Binding-site contacts:
Ligand atom C4 contacts residue ASN154 of chain 1.G at 4.3 Å.
Ligand atom C2 contacts residue ASN154 of chain 1.G at 2.5 Å.
Ligand atom O7 contacts residue GLN132 of chain 1.G at 3.1 Å (h-bond).
Ligand atom N2 contacts residue ASN154 of chain 1.G at 3.1 Å (h-bond).
Ligand atom C7 contacts residue ASN154 of chain 1.G at 3.5 Å.
Ligand atom C1 contacts residue ASN154 of chain 1.G at 1.5 Å.
Ligand atom O3 contacts residue GLN132 of chain 1.G at 3.2 Å (h-bond).
Ligand atom O7 contacts residue ASN154 of chain 1.G at 3.5 Å (h-bond).
Ligand atom O5 contacts residue ASN154 of chain 1.G at 2.4 Å (h-bond).
Ligand atom C5 contacts residue ASN154 of chain 1.G at 3.8 Å.
Ligand atom C8 contacts residue PHE153 of chain 1.G at 3.6 Å (hydrophobic).
Ligand atom C3 contacts residue GLN132 of chain 1.G at 4.2 Å.
Ligand atom C2 contacts residue GLN132 of chain 1.G at 4.0 Å.
Ligand atom C8 contacts residue LYS165 of chain 1.G at 4.1 Å.
Ligand atom N2 contacts residue GLN132 of chain 1.G at 3.7 Å.
Ligand atom O7 contacts residue PHE153 of chain 1.G at 4.1 Å.
Ligand atom C8 contacts residue ASN154 of chain 1.G at 4.0 Å.
Ligand atom C3 contacts residue ASN154 of chain 1.G at 3.9 Å.
Ligand atom C7 contacts residue PHE153 of chain 1.G at 4.2 Å (hydrophobic).
Ligand atom C8 contacts residue SER152 of chain 1.G at 3.8 Å.
Ligand atom C7 contacts residue GLN132 of chain 1.G at 3.3 Å.
Ligand atom C8 contacts residue GLN132 of chain 1.G at 3.9 Å.

A protein and the small-molecule ligand that binds it are described below.
Small molecule (SMILES): CC(=O)N[C@H]1[C@H](O[C@H]2[C@H](O)[C@@H](NC(C)=O)CO[C@@H]2CO)O[C@H](CO)[C@@H](O)[C@@H]1O

Sequence of chain 1.G:
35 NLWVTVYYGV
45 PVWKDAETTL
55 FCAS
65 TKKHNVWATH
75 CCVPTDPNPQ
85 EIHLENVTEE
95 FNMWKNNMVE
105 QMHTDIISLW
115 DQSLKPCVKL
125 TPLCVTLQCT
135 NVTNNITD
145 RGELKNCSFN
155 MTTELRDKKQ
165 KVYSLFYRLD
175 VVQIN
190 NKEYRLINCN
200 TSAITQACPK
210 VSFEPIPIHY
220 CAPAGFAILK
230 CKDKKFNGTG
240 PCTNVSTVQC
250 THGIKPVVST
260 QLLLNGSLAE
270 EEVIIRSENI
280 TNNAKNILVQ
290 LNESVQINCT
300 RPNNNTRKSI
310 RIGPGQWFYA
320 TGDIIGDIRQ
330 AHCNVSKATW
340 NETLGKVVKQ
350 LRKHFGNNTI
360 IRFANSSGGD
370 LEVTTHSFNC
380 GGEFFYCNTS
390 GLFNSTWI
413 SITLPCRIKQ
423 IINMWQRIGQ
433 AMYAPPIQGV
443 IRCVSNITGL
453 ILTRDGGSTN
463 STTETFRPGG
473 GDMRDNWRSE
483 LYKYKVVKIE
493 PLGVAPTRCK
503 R